This small molecule binds to this protein.
Small molecule (SMILES): ClCc1ccccc1

Sequence of chain 1.B:
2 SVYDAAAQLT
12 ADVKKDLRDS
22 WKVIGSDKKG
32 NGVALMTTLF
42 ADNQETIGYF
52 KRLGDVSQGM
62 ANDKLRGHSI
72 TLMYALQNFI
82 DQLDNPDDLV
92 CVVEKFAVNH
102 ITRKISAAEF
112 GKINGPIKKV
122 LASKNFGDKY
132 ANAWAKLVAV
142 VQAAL

Binding-site contacts:
Ligand atom C1 contacts residue ILE25 of chain 1.B at 3.9 Å (hydrophobic).
Ligand atom C5 contacts residue MET74 of chain 1.B at 3.6 Å (hydrophobic).
Ligand atom C6 contacts residue TRP22 of chain 1.B at 3.8 Å (hydrophobic).
Ligand atom C1 contacts residue ILE118 of chain 1.B at 4.2 Å (hydrophobic).
Ligand atom C5 contacts residue LEU36 of chain 1.B at 4.2 Å (hydrophobic).
Ligand atom C4 contacts residue MET74 of chain 1.B at 4.1 Å (hydrophobic).
Ligand atom C5 contacts residue TRP22 of chain 1.B at 4.2 Å (hydrophobic).
Ligand atom C2 contacts residue LEU122 of chain 1.B at 4.5 Å (hydrophobic).
Ligand atom C5 contacts residue ILE25 of chain 1.B at 4.1 Å (hydrophobic).
Ligand atom CL1 contacts residue TRP135 of chain 1.B at 3.5 Å.
Ligand atom C4 contacts residue ASN32 of chain 1.B at 4.0 Å.
Ligand atom C4 contacts residue LEU36 of chain 1.B at 3.9 Å (hydrophobic).
Ligand atom CL1 contacts residue ILE25 of chain 1.B at 3.4 Å.
Ligand atom C4 contacts residue ILE25 of chain 1.B at 4.0 Å (hydrophobic).
Ligand atom C6 contacts residue LEU77 of chain 1.B at 3.8 Å (hydrophobic).
Ligand atom C3 contacts residue VAL121 of chain 1.B at 3.5 Å (hydrophobic).
Ligand atom CL1 contacts residue LEU122 of chain 1.B at 3.5 Å.
Ligand atom C3 contacts residue ILE25 of chain 1.B at 3.8 Å (hydrophobic).
Ligand atom C2 contacts residue VAL121 of chain 1.B at 4.0 Å (hydrophobic).
Ligand atom C3 contacts residue LEU36 of chain 1.B at 4.1 Å (hydrophobic).
Ligand atom C contacts residue ILE118 of chain 1.B at 4.0 Å (hydrophobic).
Ligand atom CL1 contacts residue TRP22 of chain 1.B at 4.2 Å.
Ligand atom C5 contacts residue LEU77 of chain 1.B at 3.7 Å (hydrophobic).
Ligand atom CL1 contacts residue SER21 of chain 1.B at 4.0 Å.
Ligand atom C contacts residue LEU122 of chain 1.B at 3.9 Å (hydrophobic).
Ligand atom C6 contacts residue ILE25 of chain 1.B at 4.1 Å (hydrophobic).
Ligand atom C contacts residue TRP135 of chain 1.B at 3.3 Å (hydrophobic).
Ligand atom C2 contacts residue ILE25 of chain 1.B at 3.8 Å (hydrophobic).
Ligand atom C2 contacts residue ILE118 of chain 1.B at 4.2 Å (hydrophobic).